Binding-site contacts:
Ligand atom C5 contacts residue PHE87 of chain 1.B at 4.4 Å (hydrophobic).
Ligand atom C5 contacts residue ASN56 of chain 1.B at 3.6 Å.
Ligand atom O7 contacts residue ASN56 of chain 1.B at 3.3 Å (h-bond).
Ligand atom O5 contacts residue PHE87 of chain 1.B at 3.5 Å.
Ligand atom N2 contacts residue ASN56 of chain 1.B at 3.0 Å (h-bond).
Ligand atom C8 contacts residue LYS55 of chain 1.B at 4.0 Å.
Ligand atom C2 contacts residue ASN56 of chain 1.B at 2.4 Å.
Ligand atom O5 contacts residue ASN56 of chain 1.B at 2.3 Å (h-bond).
Ligand atom C1 contacts residue PHE87 of chain 1.B at 4.4 Å (hydrophobic).
Ligand atom C1 contacts residue ASN56 of chain 1.B at 1.4 Å.
Ligand atom C6 contacts residue PHE87 of chain 1.B at 4.0 Å (hydrophobic).
Ligand atom C3 contacts residue ASN56 of chain 1.B at 3.8 Å.
Ligand atom C7 contacts residue ASN56 of chain 1.B at 3.3 Å.
Ligand atom C4 contacts residue ASN56 of chain 1.B at 4.1 Å.
Ligand atom O6 contacts residue PHE87 of chain 1.B at 3.9 Å.

Sequence of chain 1.B:
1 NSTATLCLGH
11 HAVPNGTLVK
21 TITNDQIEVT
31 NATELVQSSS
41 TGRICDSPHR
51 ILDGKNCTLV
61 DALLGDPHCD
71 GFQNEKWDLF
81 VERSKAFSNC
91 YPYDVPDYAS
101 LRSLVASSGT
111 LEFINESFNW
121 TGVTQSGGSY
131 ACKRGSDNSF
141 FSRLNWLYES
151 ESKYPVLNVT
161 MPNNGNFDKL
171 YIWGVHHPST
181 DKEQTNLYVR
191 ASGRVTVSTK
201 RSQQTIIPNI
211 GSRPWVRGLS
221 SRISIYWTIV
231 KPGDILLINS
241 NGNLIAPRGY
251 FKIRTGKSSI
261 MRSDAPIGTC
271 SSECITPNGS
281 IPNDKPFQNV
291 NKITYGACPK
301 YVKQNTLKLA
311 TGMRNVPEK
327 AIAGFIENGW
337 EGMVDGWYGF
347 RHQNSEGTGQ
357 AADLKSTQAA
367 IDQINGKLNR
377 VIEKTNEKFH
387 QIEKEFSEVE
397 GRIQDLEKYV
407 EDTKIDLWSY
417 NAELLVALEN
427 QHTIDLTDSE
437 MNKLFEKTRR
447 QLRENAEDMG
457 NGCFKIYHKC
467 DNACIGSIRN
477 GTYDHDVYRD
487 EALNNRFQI

This protein binds this small molecule.
Small molecule (SMILES): CC(=O)N[C@H]1[C@H](O[C@H]2[C@H](O)[C@@H](NC(C)=O)CO[C@@H]2CO)O[C@H](CO)[C@@H](O)[C@@H]1O